Binding-site contacts:
Ligand atom N1 contacts residue GLU350 of chain 2.B at 3.5 Å.
Ligand atom OP2 contacts residue SER235 of chain 2.B at 3.2 Å (h-bond).
Ligand atom C6 contacts residue GLU350 of chain 2.B at 3.6 Å.
Ligand atom OP3 contacts residue GLY232 of chain 2.B at 2.8 Å (h-bond).
Ligand atom O3 contacts residue ALA114 of chain 2.B at 3.4 Å.
Ligand atom OP4 contacts residue LYS87 of chain 2.B at 3.4 Å (salt-bridge).
Ligand atom C6 contacts residue CYS230 of chain 2.B at 3.6 Å (hydrophobic).
Ligand atom OP3 contacts residue GLY233 of chain 2.B at 3.4 Å (h-bond).
Ligand atom C contacts residue ALA112 of chain 2.B at 3.5 Å (hydrophobic).
Ligand atom C contacts residue HIS115 of chain 2.B at 3.6 Å.
Ligand atom C6 contacts residue SER377 of chain 2.B at 3.4 Å.
Ligand atom OP2 contacts residue HIS86 of chain 2.B at 3.1 Å (h-bond).
Ligand atom OXT contacts residue HIS115 of chain 2.B at 3.4 Å.
Ligand atom OP1 contacts residue THR190 of chain 2.B at 2.6 Å (h-bond).
Ligand atom CB contacts residue GLY303 of chain 2.B at 3.5 Å.
Ligand atom C4A contacts residue LYS87 of chain 2.B at 3.4 Å.
Ligand atom OP1 contacts residue SER235 of chain 2.B at 2.6 Å (h-bond).
Ligand atom OP1 contacts residue GLY234 of chain 2.B at 3.5 Å (h-bond).
Ligand atom OP2 contacts residue ASN236 of chain 2.B at 2.8 Å (h-bond).
Ligand atom O contacts residue ALA112 of chain 2.B at 3.6 Å.
Ligand atom C6 contacts residue ASN236 of chain 2.B at 3.6 Å.
Ligand atom P contacts residue SER235 of chain 2.B at 3.4 Å.
Ligand atom O contacts residue GLY113 of chain 2.B at 3.5 Å (h-bond).
Ligand atom CB contacts residue LEU166 of chain 2.B at 3.5 Å (hydrophobic).
Ligand atom O contacts residue THR110 of chain 2.B at 3.4 Å (h-bond).
Ligand atom OXT contacts residue GLY111 of chain 2.B at 2.8 Å (h-bond).
Ligand atom OXT contacts residue THR110 of chain 2.B at 2.7 Å (h-bond).
Ligand atom C5A contacts residue GLY303 of chain 2.B at 3.5 Å.
Ligand atom OP3 contacts residue SER235 of chain 2.B at 3.4 Å (h-bond).
Ligand atom N contacts residue GLY303 of chain 2.B at 3.6 Å.
Ligand atom O3 contacts residue ALA112 of chain 2.B at 3.5 Å.
Ligand atom C contacts residue THR110 of chain 2.B at 3.4 Å.
Ligand atom O contacts residue ALA114 of chain 2.B at 2.9 Å (h-bond).
Ligand atom OP1 contacts residue LYS87 of chain 2.B at 3.1 Å (salt-bridge).
Ligand atom C4A contacts residue GLY303 of chain 2.B at 3.3 Å.
Ligand atom N1 contacts residue SER377 of chain 2.B at 2.6 Å (h-bond).
Ligand atom N contacts residue LYS87 of chain 2.B at 3.3 Å.
Ligand atom O contacts residue HIS115 of chain 2.B at 2.8 Å (h-bond).
Ligand atom C contacts residue GLY111 of chain 2.B at 3.5 Å.
Ligand atom OP3 contacts residue GLY234 of chain 2.B at 2.8 Å (h-bond).

A small-molecule ligand and the protein it binds are described below.
Small molecule (SMILES): C=C(/N=C/c1c(COP(=O)(O)O)cnc(C)c1O)C(=O)O

Sequence of chain 2.B:
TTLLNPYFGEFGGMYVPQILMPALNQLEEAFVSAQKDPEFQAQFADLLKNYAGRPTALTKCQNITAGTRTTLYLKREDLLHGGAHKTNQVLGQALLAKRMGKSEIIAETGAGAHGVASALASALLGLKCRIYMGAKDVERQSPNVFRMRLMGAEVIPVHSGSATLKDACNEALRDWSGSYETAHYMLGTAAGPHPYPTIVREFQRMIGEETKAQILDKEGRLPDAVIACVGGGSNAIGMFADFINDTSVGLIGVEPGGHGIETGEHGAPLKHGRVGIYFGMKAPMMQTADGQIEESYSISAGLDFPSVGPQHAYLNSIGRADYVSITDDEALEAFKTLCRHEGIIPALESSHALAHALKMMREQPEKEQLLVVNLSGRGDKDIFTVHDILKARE